A protein and the small-molecule ligand that binds it are described below.
Small molecule (SMILES): CC(=O)N[C@@H]1[C@@H](O)[C@H](O)[C@@H](CO)O[C@H]1O

Binding-site contacts:
Ligand atom C4 contacts residue ASN38 of chain 3.A at 4.4 Å.
Ligand atom N2 contacts residue ASN38 of chain 3.A at 2.9 Å (h-bond).
Ligand atom O5 contacts residue GLN30 of chain 3.A at 4.1 Å.
Ligand atom O7 contacts residue ASN38 of chain 3.A at 4.0 Å.
Ligand atom C7 contacts residue ASN38 of chain 3.A at 3.6 Å.
Ligand atom C5 contacts residue ASN38 of chain 3.A at 3.8 Å.
Ligand atom C7 contacts residue LYS37 of chain 3.A at 4.5 Å.
Ligand atom C8 contacts residue LYS37 of chain 3.A at 4.0 Å.
Ligand atom C1 contacts residue ASN38 of chain 3.A at 1.5 Å.
Ligand atom O7 contacts residue LYS37 of chain 3.A at 4.1 Å.
Ligand atom C3 contacts residue ASN38 of chain 3.A at 3.8 Å.
Ligand atom C2 contacts residue ASN38 of chain 3.A at 2.5 Å.
Ligand atom O5 contacts residue ASN38 of chain 3.A at 2.4 Å (h-bond).

Sequence of chain 3.A:
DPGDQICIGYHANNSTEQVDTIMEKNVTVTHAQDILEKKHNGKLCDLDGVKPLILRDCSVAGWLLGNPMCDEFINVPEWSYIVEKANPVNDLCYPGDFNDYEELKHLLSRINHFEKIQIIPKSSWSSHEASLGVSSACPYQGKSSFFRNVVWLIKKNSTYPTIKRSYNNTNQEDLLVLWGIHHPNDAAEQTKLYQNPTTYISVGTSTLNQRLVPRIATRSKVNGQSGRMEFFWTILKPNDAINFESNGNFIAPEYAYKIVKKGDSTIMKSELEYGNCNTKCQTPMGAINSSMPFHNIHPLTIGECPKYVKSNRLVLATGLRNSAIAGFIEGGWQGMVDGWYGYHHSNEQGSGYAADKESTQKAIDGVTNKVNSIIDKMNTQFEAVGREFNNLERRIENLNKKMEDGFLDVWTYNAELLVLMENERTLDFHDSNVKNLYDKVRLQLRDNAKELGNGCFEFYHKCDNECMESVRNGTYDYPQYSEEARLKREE